Sequence of chain 1.A:
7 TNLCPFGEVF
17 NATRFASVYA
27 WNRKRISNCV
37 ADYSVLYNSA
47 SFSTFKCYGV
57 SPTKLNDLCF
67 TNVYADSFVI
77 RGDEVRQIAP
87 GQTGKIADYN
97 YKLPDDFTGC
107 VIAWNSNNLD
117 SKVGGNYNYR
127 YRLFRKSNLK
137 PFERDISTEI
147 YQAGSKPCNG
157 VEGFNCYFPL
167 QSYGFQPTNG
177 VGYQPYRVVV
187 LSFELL

Binding-site contacts:
Ligand atom N2 contacts residue ASN17 of chain 1.A at 3.0 Å (h-bond).
Ligand atom O5 contacts residue ASN17 of chain 1.A at 2.3 Å (h-bond).
Ligand atom C8 contacts residue LEU42 of chain 1.A at 4.3 Å (hydrophobic).
Ligand atom O7 contacts residue ASN17 of chain 1.A at 3.9 Å.
Ligand atom C1 contacts residue ASN17 of chain 1.A at 1.4 Å.
Ligand atom C2 contacts residue ASN17 of chain 1.A at 2.5 Å.
Ligand atom C4 contacts residue ASN17 of chain 1.A at 4.2 Å.
Ligand atom O7 contacts residue GLY13 of chain 1.A at 3.4 Å.
Ligand atom C7 contacts residue ASN17 of chain 1.A at 3.7 Å.
Ligand atom C7 contacts residue GLY13 of chain 1.A at 4.0 Å.
Ligand atom C8 contacts residue GLY13 of chain 1.A at 4.2 Å.
Ligand atom C3 contacts residue ASN17 of chain 1.A at 3.8 Å.
Ligand atom C5 contacts residue ASN17 of chain 1.A at 3.7 Å.
Ligand atom C8 contacts residue PHE12 of chain 1.A at 4.1 Å (hydrophobic).
Ligand atom C8 contacts residue PHE16 of chain 1.A at 4.0 Å (hydrophobic).

The small molecule below binds the protein below.
Small molecule (SMILES): CC(=O)N[C@@H]1[C@@H](O)[C@H](O)[C@@H](CO)O[C@H]1O